Sequence of chain 1.C:
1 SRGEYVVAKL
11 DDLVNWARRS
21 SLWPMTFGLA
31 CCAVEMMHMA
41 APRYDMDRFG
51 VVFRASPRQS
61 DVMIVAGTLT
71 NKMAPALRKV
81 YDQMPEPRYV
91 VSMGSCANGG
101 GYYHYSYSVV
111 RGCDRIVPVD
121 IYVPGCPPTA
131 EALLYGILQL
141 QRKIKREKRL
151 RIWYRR

Sequence of chain 1.HA:
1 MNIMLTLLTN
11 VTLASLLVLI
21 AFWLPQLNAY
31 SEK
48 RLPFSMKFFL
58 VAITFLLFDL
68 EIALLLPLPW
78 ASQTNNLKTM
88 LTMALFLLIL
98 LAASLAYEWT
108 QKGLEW

Binding-site contacts:
Ligand atom C1 contacts residue ASP51 of chain 1.PA at 3.8 Å.
Ligand atom C17 contacts residue PEE1 of chain 1.RB at 3.8 Å.
Ligand atom C21 contacts residue ILE11 of chain 1.PA at 3.9 Å (hydrophobic).
Ligand atom C1 contacts residue THR21 of chain 1.PA at 4.1 Å.
Ligand atom C13 contacts residue MET225 of chain 1.PA at 3.8 Å (hydrophobic).
Ligand atom CM2 contacts residue THR21 of chain 1.PA at 3.8 Å.
Ligand atom C5 contacts residue TRP23 of chain 1.C at 3.8 Å (hydrophobic).
Ligand atom O4 contacts residue PHE220 of chain 1.PA at 3.3 Å.
Ligand atom O4 contacts residue PHE224 of chain 1.PA at 3.4 Å.
Ligand atom C5 contacts residue PHE224 of chain 1.PA at 3.6 Å (hydrophobic).
Ligand atom C3 contacts residue TRP23 of chain 1.C at 3.9 Å (hydrophobic).
Ligand atom CM2 contacts residue ARG25 of chain 1.PA at 3.8 Å.
Ligand atom C7 contacts residue PHE224 of chain 1.PA at 4.0 Å (hydrophobic).
Ligand atom C4 contacts residue PHE224 of chain 1.PA at 3.4 Å (hydrophobic).
Ligand atom C9 contacts residue ASP51 of chain 1.PA at 4.0 Å.
Ligand atom C15 contacts residue LEU14 of chain 1.PA at 4.0 Å (hydrophobic).
Ligand atom C21 contacts residue LEU15 of chain 1.PA at 3.8 Å (hydrophobic).
Ligand atom CM5 contacts residue LEU55 of chain 1.PA at 3.6 Å (hydrophobic).
Ligand atom C8 contacts residue LEU55 of chain 1.PA at 3.6 Å (hydrophobic).
Ligand atom C15 contacts residue ALA18 of chain 1.PA at 3.3 Å (hydrophobic).
Ligand atom C13 contacts residue PHE56 of chain 1.PA at 3.9 Å (hydrophobic).
Ligand atom C6 contacts residue PHE224 of chain 1.PA at 3.9 Å (hydrophobic).
Ligand atom C13 contacts residue ALA52 of chain 1.PA at 3.6 Å (hydrophobic).
Ligand atom C4 contacts residue TRP23 of chain 1.C at 3.4 Å (hydrophobic).
Ligand atom O1 contacts residue THR21 of chain 1.PA at 3.1 Å (h-bond).
Ligand atom C16 contacts residue MET225 of chain 1.PA at 3.8 Å (hydrophobic).
Ligand atom CM3 contacts residue VAL52 of chain 1.C at 3.8 Å (hydrophobic).
Ligand atom C11 contacts residue ALA52 of chain 1.PA at 4.0 Å (hydrophobic).
Ligand atom C8 contacts residue ASP51 of chain 1.PA at 3.6 Å.
Ligand atom CM3 contacts residue TRP23 of chain 1.C at 3.7 Å (hydrophobic).
Ligand atom C12 contacts residue MET225 of chain 1.PA at 3.9 Å (hydrophobic).
Ligand atom CM5 contacts residue PHE220 of chain 1.PA at 3.5 Å (hydrophobic).
Ligand atom C3 contacts residue PHE224 of chain 1.PA at 3.9 Å (hydrophobic).
Ligand atom C14 contacts residue MET225 of chain 1.PA at 3.8 Å (hydrophobic).
Ligand atom O1 contacts residue ASP51 of chain 1.PA at 3.5 Å (salt-bridge).
Ligand atom CM5 contacts residue PHE224 of chain 1.PA at 3.5 Å (hydrophobic).
Ligand atom O2 contacts residue ARG25 of chain 1.PA at 3.2 Å (salt-bridge).
Ligand atom C9 contacts residue ALA52 of chain 1.PA at 3.9 Å (hydrophobic).
Ligand atom C15 contacts residue MET225 of chain 1.PA at 3.5 Å (hydrophobic).
Ligand atom O4 contacts residue TRP23 of chain 1.C at 3.4 Å.

This protein binds this small molecule.
Small molecule (SMILES): COC1=C(OC)C(=O)C(C/C=C(/C)CCC=C(C)CC/C=C(/C)CC/C=C(\C)CC/C=C(\C)CC/C=C(\C)CC/C=C(/C)CCC=C(C)CCC=C(C)CCC=C(C)C)=C(C)C1=O

Sequence of chain 1.PA:
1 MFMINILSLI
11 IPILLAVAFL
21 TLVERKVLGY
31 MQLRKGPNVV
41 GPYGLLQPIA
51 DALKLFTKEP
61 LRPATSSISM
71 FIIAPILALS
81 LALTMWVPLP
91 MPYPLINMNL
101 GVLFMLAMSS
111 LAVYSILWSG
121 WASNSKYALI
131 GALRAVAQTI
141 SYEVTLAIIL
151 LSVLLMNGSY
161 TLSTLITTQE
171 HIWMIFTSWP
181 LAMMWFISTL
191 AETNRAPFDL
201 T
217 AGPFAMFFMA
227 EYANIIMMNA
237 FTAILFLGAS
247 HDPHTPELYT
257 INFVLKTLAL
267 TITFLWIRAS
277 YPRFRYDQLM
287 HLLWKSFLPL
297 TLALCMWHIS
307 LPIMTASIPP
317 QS